Sequence of chain 2.B:
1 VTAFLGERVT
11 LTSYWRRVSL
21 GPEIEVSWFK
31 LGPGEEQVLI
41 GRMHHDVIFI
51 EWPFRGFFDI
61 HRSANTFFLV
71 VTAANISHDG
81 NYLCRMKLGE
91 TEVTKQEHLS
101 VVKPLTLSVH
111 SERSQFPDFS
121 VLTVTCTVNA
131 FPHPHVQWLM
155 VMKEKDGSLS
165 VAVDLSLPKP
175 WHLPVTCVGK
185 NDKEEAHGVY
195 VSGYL

Binding-site contacts:
Ligand atom O6 contacts residue PHE58 of chain 2.B at 3.9 Å.
Ligand atom C1 contacts residue PHE57 of chain 2.B at 4.3 Å (hydrophobic).
Ligand atom C3 contacts residue PRO53 of chain 2.B at 3.9 Å (hydrophobic).
Ligand atom O7 contacts residue ASN75 of chain 2.B at 4.3 Å.
Ligand atom O5 contacts residue PHE57 of chain 2.B at 4.0 Å.
Ligand atom C1 contacts residue SER77 of chain 2.B at 4.5 Å.
Ligand atom N2 contacts residue ASN75 of chain 2.B at 2.9 Å (h-bond).
Ligand atom O5 contacts residue ASN75 of chain 2.B at 2.4 Å (h-bond).
Ligand atom C3 contacts residue PHE57 of chain 2.B at 4.5 Å (hydrophobic).
Ligand atom C8 contacts residue PRO53 of chain 2.B at 4.2 Å (hydrophobic).
Ligand atom C5 contacts residue ASN75 of chain 2.B at 3.7 Å.
Ligand atom C8 contacts residue PHE54 of chain 2.B at 3.5 Å (hydrophobic).
Ligand atom O6 contacts residue SER77 of chain 2.B at 4.4 Å.
Ligand atom O6 contacts residue PHE54 of chain 2.B at 4.3 Å.
Ligand atom O5 contacts residue HIS78 of chain 2.B at 3.0 Å (h-bond).
Ligand atom C1 contacts residue ASN75 of chain 2.B at 1.4 Å.
Ligand atom O6 contacts residue HIS78 of chain 2.B at 2.6 Å (h-bond).
Ligand atom C6 contacts residue HIS78 of chain 2.B at 3.5 Å.
Ligand atom C2 contacts residue PHE57 of chain 2.B at 4.2 Å (hydrophobic).
Ligand atom C6 contacts residue PHE57 of chain 2.B at 4.2 Å (hydrophobic).
Ligand atom C5 contacts residue HIS78 of chain 2.B at 3.8 Å.
Ligand atom C2 contacts residue ASN75 of chain 2.B at 2.4 Å.
Ligand atom C1 contacts residue HIS78 of chain 2.B at 3.9 Å.
Ligand atom N2 contacts residue PRO53 of chain 2.B at 3.4 Å (h-bond).
Ligand atom C3 contacts residue ASN75 of chain 2.B at 3.8 Å.
Ligand atom C7 contacts residue ASN75 of chain 2.B at 3.9 Å.
Ligand atom O3 contacts residue PHE57 of chain 2.B at 4.3 Å.
Ligand atom C4 contacts residue ASN75 of chain 2.B at 4.2 Å.
Ligand atom C2 contacts residue PRO53 of chain 2.B at 4.0 Å (hydrophobic).
Ligand atom C7 contacts residue PRO53 of chain 2.B at 4.4 Å (hydrophobic).
Ligand atom O3 contacts residue PRO53 of chain 2.B at 4.4 Å.
Ligand atom C1 contacts residue PRO53 of chain 2.B at 4.3 Å (hydrophobic).
Ligand atom C4 contacts residue PHE57 of chain 2.B at 4.0 Å (hydrophobic).

This small molecule binds to this protein.
Small molecule (SMILES): CC(=O)N[C@H]1[C@H](O[C@H]2[C@H](O)[C@@H](NC(C)=O)CO[C@@H]2CO)O[C@H](CO)[C@@H](O[C@@H]2O[C@H](CO)[C@@H](O)[C@H](O[C@H]3O[C@H](CO)[C@@H](O)[C@H](O)[C@@H]3O)[C@@H]2O)[C@@H]1O